Sequence of chain 1.B:
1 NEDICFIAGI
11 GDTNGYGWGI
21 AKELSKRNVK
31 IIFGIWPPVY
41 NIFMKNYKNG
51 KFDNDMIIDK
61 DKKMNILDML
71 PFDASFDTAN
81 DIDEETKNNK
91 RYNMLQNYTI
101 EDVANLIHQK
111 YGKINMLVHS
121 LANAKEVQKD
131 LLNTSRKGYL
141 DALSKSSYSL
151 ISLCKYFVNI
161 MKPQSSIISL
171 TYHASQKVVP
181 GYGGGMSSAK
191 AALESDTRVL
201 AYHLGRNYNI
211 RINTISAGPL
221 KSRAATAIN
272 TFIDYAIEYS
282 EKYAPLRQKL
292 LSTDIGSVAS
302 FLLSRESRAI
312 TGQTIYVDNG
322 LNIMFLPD

This protein binds this small molecule.
Small molecule (SMILES): O=Cc1ccc(Oc2ccccc2)c(O)c1

Binding-site contacts:
Ligand atom C10 contacts residue ASN123 of chain 1.B at 3.9 Å.
Ligand atom C10 contacts residue ALA224 of chain 1.B at 4.3 Å (hydrophobic).
Ligand atom C14 contacts residue NAD1 of chain 1.E at 3.3 Å.
Ligand atom C8 contacts residue ALA122 of chain 1.B at 4.0 Å (hydrophobic).
Ligand atom O15 contacts residue NAD1 of chain 1.E at 2.6 Å (h-bond).
Ligand atom C4 contacts residue TYR182 of chain 1.B at 4.0 Å (hydrophobic).
Ligand atom C14 contacts residue TYR172 of chain 1.B at 4.2 Å (hydrophobic).
Ligand atom C11 contacts residue ALA124 of chain 1.B at 4.2 Å (hydrophobic).
Ligand atom C6 contacts residue NAD1 of chain 1.E at 3.3 Å.
Ligand atom O15 contacts residue ILE274 of chain 1.B at 4.2 Å.
Ligand atom C8 contacts residue ALA224 of chain 1.B at 4.2 Å (hydrophobic).
Ligand atom O15 contacts residue PRO219 of chain 1.B at 3.8 Å.
Ligand atom O15 contacts residue PHE273 of chain 1.B at 4.2 Å.
Ligand atom C13 contacts residue MET186 of chain 1.B at 4.0 Å (hydrophobic).
Ligand atom C9 contacts residue ALA122 of chain 1.B at 3.6 Å (hydrophobic).
Ligand atom C11 contacts residue ALA122 of chain 1.B at 4.3 Å (hydrophobic).
Ligand atom C10 contacts residue ALA122 of chain 1.B at 3.4 Å (hydrophobic).
Ligand atom C6 contacts residue ALA225 of chain 1.B at 3.8 Å (hydrophobic).
Ligand atom C2 contacts residue NAD1 of chain 1.E at 3.5 Å.
Ligand atom C3 contacts residue TYR182 of chain 1.B at 3.3 Å (hydrophobic).
Ligand atom C12 contacts residue MET186 of chain 1.B at 3.7 Å (hydrophobic).
Ligand atom C5 contacts residue ALA225 of chain 1.B at 3.7 Å (hydrophobic).
Ligand atom C9 contacts residue ALA224 of chain 1.B at 3.6 Å (hydrophobic).
Ligand atom C4 contacts residue NAD1 of chain 1.E at 3.3 Å.
Ligand atom C12 contacts residue VAL127 of chain 1.B at 4.0 Å (hydrophobic).
Ligand atom O15 contacts residue LEU220 of chain 1.B at 4.3 Å.
Ligand atom C1 contacts residue NAD1 of chain 1.E at 3.8 Å.
Ligand atom O16 contacts residue MET186 of chain 1.B at 4.1 Å.
Ligand atom C11 contacts residue ASN123 of chain 1.B at 4.2 Å.
Ligand atom C3 contacts residue TYR172 of chain 1.B at 4.3 Å (hydrophobic).
Ligand atom O7 contacts residue NAD1 of chain 1.E at 3.6 Å.
Ligand atom C11 contacts residue MET186 of chain 1.B at 4.2 Å (hydrophobic).
Ligand atom C14 contacts residue PHE273 of chain 1.B at 3.8 Å (hydrophobic).
Ligand atom O16 contacts residue LYS190 of chain 1.B at 4.1 Å.
Ligand atom C5 contacts residue NAD1 of chain 1.E at 3.2 Å.
Ligand atom O16 contacts residue NAD1 of chain 1.E at 2.9 Å (h-bond).
Ligand atom O16 contacts residue TYR182 of chain 1.B at 2.8 Å (h-bond).
Ligand atom O7 contacts residue ALA224 of chain 1.B at 4.3 Å.
Ligand atom C3 contacts residue NAD1 of chain 1.E at 3.4 Å.
Ligand atom C2 contacts residue TYR182 of chain 1.B at 3.6 Å (hydrophobic).